Binding-site contacts:
Ligand atom CZ3 contacts residue PHE43 of chain 1.B at 3.9 Å (hydrophobic).
Ligand atom NE1 contacts residue LEU21 of chain 1.B at 4.1 Å.
Ligand atom CD2 contacts residue LEU21 of chain 1.B at 4.3 Å (hydrophobic).
Ligand atom CG contacts residue 87X1 of chain 1.H at 4.4 Å.
Ligand atom C contacts residue GLN74 of chain 1.B at 3.5 Å.
Ligand atom C contacts residue SER73 of chain 1.B at 3.7 Å.
Ligand atom CD1 contacts residue LEU21 of chain 1.B at 3.6 Å (hydrophobic).
Ligand atom CZ3 contacts residue THR50 of chain 1.B at 4.1 Å.
Ligand atom CG contacts residue TYR52 of chain 1.B at 4.2 Å (hydrophobic).
Ligand atom CB contacts residue TYR52 of chain 1.B at 3.0 Å (hydrophobic).
Ligand atom OXT contacts residue GLN74 of chain 1.B at 3.3 Å (h-bond).
Ligand atom CB contacts residue 87X1 of chain 1.H at 3.2 Å.
Ligand atom CG contacts residue LEU21 of chain 1.B at 3.8 Å (hydrophobic).
Ligand atom CE2 contacts residue ARG48 of chain 1.B at 4.4 Å.
Ligand atom CH2 contacts residue ARG48 of chain 1.B at 3.6 Å.
Ligand atom CA contacts residue TYR52 of chain 1.B at 3.6 Å (hydrophobic).
Ligand atom NE1 contacts residue GLN74 of chain 1.B at 4.1 Å.
Ligand atom CZ2 contacts residue ALA45 of chain 1.B at 3.4 Å (hydrophobic).
Ligand atom CB contacts residue LEU21 of chain 1.B at 4.2 Å (hydrophobic).
Ligand atom C contacts residue ALA75 of chain 1.B at 4.2 Å (hydrophobic).
Ligand atom O contacts residue GLN74 of chain 1.B at 3.0 Å (h-bond).
Ligand atom CE3 contacts residue PHE43 of chain 1.B at 3.9 Å (hydrophobic).
Ligand atom CZ3 contacts residue ARG48 of chain 1.B at 4.2 Å.
Ligand atom CZ2 contacts residue ARG48 of chain 1.B at 3.5 Å.
Ligand atom CH2 contacts residue VAL49 of chain 1.B at 4.3 Å (hydrophobic).
Ligand atom CD1 contacts residue GLN74 of chain 1.B at 4.1 Å.
Ligand atom N contacts residue TYR52 of chain 1.B at 3.8 Å.
Ligand atom CZ3 contacts residue VAL49 of chain 1.B at 4.2 Å (hydrophobic).
Ligand atom OXT contacts residue 87X1 of chain 1.H at 4.0 Å.
Ligand atom O contacts residue SER73 of chain 1.B at 3.5 Å.
Ligand atom CA contacts residue MET355 of chain 1.B at 4.3 Å (hydrophobic).
Ligand atom C contacts residue 87X1 of chain 1.H at 3.7 Å.
Ligand atom CA contacts residue 87X1 of chain 1.H at 2.5 Å.
Ligand atom CH2 contacts residue ALA45 of chain 1.B at 3.3 Å (hydrophobic).
Ligand atom OXT contacts residue SER73 of chain 1.B at 3.6 Å.
Ligand atom CD1 contacts residue LEU189 of chain 1.B at 3.9 Å (hydrophobic).
Ligand atom N contacts residue 87X1 of chain 1.H at 1.3 Å.
Ligand atom OXT contacts residue ALA75 of chain 1.B at 3.1 Å (h-bond).
Ligand atom NE1 contacts residue LEU189 of chain 1.B at 4.0 Å.
Ligand atom CE3 contacts residue THR50 of chain 1.B at 3.6 Å.

The small molecule below binds the protein below.
Small molecule (SMILES): N[C@@H](Cc1c[nH]c2ccccc12)C(=O)O

Sequence of chain 1.B:
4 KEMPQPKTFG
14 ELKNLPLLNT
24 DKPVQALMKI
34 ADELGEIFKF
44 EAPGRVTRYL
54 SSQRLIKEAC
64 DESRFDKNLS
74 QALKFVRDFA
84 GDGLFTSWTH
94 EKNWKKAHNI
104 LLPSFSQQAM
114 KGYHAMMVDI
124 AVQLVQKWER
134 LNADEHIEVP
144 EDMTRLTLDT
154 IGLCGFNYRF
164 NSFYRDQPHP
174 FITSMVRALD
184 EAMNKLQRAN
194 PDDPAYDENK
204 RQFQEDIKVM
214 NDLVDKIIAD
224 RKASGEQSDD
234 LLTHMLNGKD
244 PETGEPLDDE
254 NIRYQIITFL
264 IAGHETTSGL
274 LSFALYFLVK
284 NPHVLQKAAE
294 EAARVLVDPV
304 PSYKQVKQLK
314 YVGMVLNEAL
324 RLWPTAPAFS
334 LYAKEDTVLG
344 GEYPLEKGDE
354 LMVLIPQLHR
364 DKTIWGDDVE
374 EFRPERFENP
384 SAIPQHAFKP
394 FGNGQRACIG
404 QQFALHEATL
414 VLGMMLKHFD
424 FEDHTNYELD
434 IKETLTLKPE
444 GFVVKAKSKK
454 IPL